Binding-site contacts:
Ligand atom O5 contacts residue ASN717 of chain 1.A at 2.5 Å (h-bond).
Ligand atom C1 contacts residue GLN1071 of chain 1.A at 4.5 Å.
Ligand atom N2 contacts residue ASN717 of chain 1.A at 2.9 Å (h-bond).
Ligand atom C5 contacts residue LEU922 of chain 1.A at 4.0 Å (hydrophobic).
Ligand atom C2 contacts residue ASN717 of chain 1.A at 2.5 Å.
Ligand atom N2 contacts residue LEU922 of chain 1.A at 4.4 Å.
Ligand atom C4 contacts residue ASN717 of chain 1.A at 4.3 Å.
Ligand atom C1 contacts residue LEU922 of chain 1.A at 4.4 Å (hydrophobic).
Ligand atom O5 contacts residue GLN1071 of chain 1.A at 4.5 Å.
Ligand atom C6 contacts residue GLN926 of chain 1.A at 4.5 Å.
Ligand atom C6 contacts residue LEU922 of chain 1.A at 4.2 Å (hydrophobic).
Ligand atom C8 contacts residue GLN926 of chain 1.A at 4.4 Å.
Ligand atom C8 contacts residue THR716 of chain 1.A at 4.5 Å.
Ligand atom C8 contacts residue ASN925 of chain 1.A at 4.2 Å.
Ligand atom C5 contacts residue ASN717 of chain 1.A at 3.8 Å.
Ligand atom C8 contacts residue LEU922 of chain 1.A at 3.6 Å (hydrophobic).
Ligand atom C8 contacts residue ASN717 of chain 1.A at 3.5 Å.
Ligand atom O4 contacts residue LEU922 of chain 1.A at 4.1 Å.
Ligand atom O6 contacts residue GLN926 of chain 1.A at 3.3 Å (h-bond).
Ligand atom O6 contacts residue PHE718 of chain 1.A at 4.5 Å.
Ligand atom C7 contacts residue ASN717 of chain 1.A at 3.5 Å.
Ligand atom C7 contacts residue LEU922 of chain 1.A at 3.6 Å (hydrophobic).
Ligand atom O7 contacts residue LEU922 of chain 1.A at 3.5 Å.
Ligand atom C3 contacts residue ASN717 of chain 1.A at 3.9 Å.
Ligand atom C1 contacts residue ASN717 of chain 1.A at 1.5 Å.
Ligand atom O6 contacts residue LEU922 of chain 1.A at 4.2 Å.

Sequence of chain 1.A:
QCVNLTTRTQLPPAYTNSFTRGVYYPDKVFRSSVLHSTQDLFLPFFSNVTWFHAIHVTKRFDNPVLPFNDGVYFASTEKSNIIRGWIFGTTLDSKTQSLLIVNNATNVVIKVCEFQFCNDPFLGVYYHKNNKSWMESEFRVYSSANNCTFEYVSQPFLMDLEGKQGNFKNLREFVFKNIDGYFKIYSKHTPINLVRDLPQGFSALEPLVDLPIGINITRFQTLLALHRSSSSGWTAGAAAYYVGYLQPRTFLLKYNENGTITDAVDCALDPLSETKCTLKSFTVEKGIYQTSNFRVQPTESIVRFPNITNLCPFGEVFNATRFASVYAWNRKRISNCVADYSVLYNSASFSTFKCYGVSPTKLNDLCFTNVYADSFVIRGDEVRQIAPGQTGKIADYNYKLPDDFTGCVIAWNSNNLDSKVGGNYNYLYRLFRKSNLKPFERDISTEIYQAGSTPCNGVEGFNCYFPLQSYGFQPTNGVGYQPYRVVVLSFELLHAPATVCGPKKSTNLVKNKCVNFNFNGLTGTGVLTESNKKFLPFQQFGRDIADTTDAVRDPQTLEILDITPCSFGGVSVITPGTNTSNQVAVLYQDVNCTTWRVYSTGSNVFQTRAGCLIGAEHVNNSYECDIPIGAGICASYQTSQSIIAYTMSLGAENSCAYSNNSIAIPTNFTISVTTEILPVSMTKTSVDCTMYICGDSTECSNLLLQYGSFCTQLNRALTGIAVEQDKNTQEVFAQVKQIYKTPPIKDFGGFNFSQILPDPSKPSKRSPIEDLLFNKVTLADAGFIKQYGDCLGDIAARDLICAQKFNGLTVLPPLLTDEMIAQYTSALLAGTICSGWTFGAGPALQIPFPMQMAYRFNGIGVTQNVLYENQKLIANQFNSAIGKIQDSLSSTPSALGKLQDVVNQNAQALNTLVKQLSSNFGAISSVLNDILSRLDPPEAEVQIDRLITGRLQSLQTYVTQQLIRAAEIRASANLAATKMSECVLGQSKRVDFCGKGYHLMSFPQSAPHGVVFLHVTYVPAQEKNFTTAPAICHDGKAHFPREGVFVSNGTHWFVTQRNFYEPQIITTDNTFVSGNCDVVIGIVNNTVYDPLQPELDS

This small molecule binds to this protein.
Small molecule (SMILES): CC(=O)N[C@H]1[C@H](O[C@H]2[C@H](O)[C@@H](NC(C)=O)CO[C@@H]2CO)O[C@H](CO)[C@@H](O)[C@@H]1O